Binding-site contacts:
Ligand atom CD1 contacts residue ARG196 of chain 1.F at 3.6 Å.
Ligand atom CG contacts residue HIS195 of chain 1.F at 3.5 Å.
Ligand atom C contacts residue ARG385 of chain 1.F at 3.7 Å.
Ligand atom N contacts residue PRO383 of chain 1.F at 3.3 Å (h-bond).
Ligand atom CB contacts residue PRO383 of chain 1.F at 3.5 Å (hydrophobic).
Ligand atom CD1 contacts residue HIS195 of chain 1.F at 3.7 Å.
Ligand atom C contacts residue MET382 of chain 1.F at 3.8 Å (hydrophobic).
Ligand atom CB contacts residue GLY194 of chain 1.F at 3.4 Å.
Ligand atom C contacts residue MET384 of chain 1.F at 3.8 Å (hydrophobic).
Ligand atom CZ contacts residue ARG385 of chain 1.F at 3.4 Å.
Ligand atom C contacts residue MET382 of chain 1.F at 3.7 Å (hydrophobic).
Ligand atom N contacts residue GLY194 of chain 1.F at 2.8 Å (h-bond).
Ligand atom CG contacts residue GLY194 of chain 1.F at 3.9 Å.
Ligand atom O contacts residue MET382 of chain 1.F at 3.4 Å (h-bond).
Ligand atom CD contacts residue MET382 of chain 1.F at 3.9 Å (hydrophobic).
Ligand atom OE1 contacts residue ASN340 of chain 1.F at 3.9 Å.
Ligand atom CA contacts residue MET384 of chain 1.F at 3.8 Å (hydrophobic).
Ligand atom CD1 contacts residue LEU197 of chain 1.F at 3.8 Å (hydrophobic).
Ligand atom CD2 contacts residue VAL267 of chain 1.F at 3.8 Å (hydrophobic).
Ligand atom CE2 contacts residue ARG172 of chain 1.F at 3.7 Å.
Ligand atom OE1 contacts residue MET384 of chain 1.F at 3.6 Å.
Ligand atom OE1 contacts residue TYR343 of chain 1.F at 3.7 Å.
Ligand atom CE2 contacts residue GLY194 of chain 1.F at 3.9 Å.
Ligand atom CB contacts residue MET382 of chain 1.F at 3.6 Å (hydrophobic).
Ligand atom CA contacts residue GLY194 of chain 1.F at 3.7 Å.
Ligand atom NE2 contacts residue PRO383 of chain 1.F at 3.4 Å (h-bond).
Ligand atom CD1 contacts residue PRO383 of chain 1.F at 3.8 Å (hydrophobic).
Ligand atom O contacts residue MET384 of chain 1.F at 3.6 Å.
Ligand atom CD2 contacts residue MET382 of chain 1.F at 3.8 Å (hydrophobic).
Ligand atom OD2 contacts residue GLY194 of chain 1.F at 3.5 Å (h-bond).
Ligand atom CG contacts residue HIS195 of chain 1.F at 3.5 Å.
Ligand atom O contacts residue MET382 of chain 1.F at 3.2 Å.
Ligand atom N contacts residue MET384 of chain 1.F at 3.8 Å.
Ligand atom O contacts residue ARG385 of chain 1.F at 2.9 Å (salt-bridge).
Ligand atom CD1 contacts residue VAL267 of chain 1.F at 3.7 Å (hydrophobic).
Ligand atom NE2 contacts residue MET382 of chain 1.F at 2.8 Å (h-bond).
Ligand atom CD2 contacts residue ARG172 of chain 1.F at 3.8 Å.
Ligand atom C contacts residue GLY194 of chain 1.F at 3.7 Å.
Ligand atom CA contacts residue GLY194 of chain 1.F at 3.7 Å.
Ligand atom CD2 contacts residue VAL380 of chain 1.F at 3.7 Å (hydrophobic).

This small molecule binds to this protein.
Small molecule (SMILES): CC(=O)N[C@@H](CCC(N)=O)C(=O)N[C@@H](CC1CCCCC1)C(=O)N(C)[C@@H](CC(=O)O)C(=O)N[C@@H](CC(C)C)C(=O)N[C@@H](Cc1ccccc1)C(=O)O

Sequence of chain 1.F:
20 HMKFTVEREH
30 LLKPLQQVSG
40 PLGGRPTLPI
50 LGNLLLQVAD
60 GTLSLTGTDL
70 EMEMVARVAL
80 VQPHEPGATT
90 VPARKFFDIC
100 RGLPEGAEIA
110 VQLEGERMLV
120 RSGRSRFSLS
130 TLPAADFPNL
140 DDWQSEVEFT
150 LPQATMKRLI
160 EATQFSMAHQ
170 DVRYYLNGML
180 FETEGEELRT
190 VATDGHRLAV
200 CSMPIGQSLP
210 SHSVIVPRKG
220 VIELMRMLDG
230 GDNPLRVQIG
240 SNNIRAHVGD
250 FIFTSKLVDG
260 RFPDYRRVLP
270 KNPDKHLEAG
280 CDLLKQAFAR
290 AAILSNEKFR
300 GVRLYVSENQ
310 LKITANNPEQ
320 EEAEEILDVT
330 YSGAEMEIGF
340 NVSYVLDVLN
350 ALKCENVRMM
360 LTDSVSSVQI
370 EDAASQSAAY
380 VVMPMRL